Sequence of chain 1.B:
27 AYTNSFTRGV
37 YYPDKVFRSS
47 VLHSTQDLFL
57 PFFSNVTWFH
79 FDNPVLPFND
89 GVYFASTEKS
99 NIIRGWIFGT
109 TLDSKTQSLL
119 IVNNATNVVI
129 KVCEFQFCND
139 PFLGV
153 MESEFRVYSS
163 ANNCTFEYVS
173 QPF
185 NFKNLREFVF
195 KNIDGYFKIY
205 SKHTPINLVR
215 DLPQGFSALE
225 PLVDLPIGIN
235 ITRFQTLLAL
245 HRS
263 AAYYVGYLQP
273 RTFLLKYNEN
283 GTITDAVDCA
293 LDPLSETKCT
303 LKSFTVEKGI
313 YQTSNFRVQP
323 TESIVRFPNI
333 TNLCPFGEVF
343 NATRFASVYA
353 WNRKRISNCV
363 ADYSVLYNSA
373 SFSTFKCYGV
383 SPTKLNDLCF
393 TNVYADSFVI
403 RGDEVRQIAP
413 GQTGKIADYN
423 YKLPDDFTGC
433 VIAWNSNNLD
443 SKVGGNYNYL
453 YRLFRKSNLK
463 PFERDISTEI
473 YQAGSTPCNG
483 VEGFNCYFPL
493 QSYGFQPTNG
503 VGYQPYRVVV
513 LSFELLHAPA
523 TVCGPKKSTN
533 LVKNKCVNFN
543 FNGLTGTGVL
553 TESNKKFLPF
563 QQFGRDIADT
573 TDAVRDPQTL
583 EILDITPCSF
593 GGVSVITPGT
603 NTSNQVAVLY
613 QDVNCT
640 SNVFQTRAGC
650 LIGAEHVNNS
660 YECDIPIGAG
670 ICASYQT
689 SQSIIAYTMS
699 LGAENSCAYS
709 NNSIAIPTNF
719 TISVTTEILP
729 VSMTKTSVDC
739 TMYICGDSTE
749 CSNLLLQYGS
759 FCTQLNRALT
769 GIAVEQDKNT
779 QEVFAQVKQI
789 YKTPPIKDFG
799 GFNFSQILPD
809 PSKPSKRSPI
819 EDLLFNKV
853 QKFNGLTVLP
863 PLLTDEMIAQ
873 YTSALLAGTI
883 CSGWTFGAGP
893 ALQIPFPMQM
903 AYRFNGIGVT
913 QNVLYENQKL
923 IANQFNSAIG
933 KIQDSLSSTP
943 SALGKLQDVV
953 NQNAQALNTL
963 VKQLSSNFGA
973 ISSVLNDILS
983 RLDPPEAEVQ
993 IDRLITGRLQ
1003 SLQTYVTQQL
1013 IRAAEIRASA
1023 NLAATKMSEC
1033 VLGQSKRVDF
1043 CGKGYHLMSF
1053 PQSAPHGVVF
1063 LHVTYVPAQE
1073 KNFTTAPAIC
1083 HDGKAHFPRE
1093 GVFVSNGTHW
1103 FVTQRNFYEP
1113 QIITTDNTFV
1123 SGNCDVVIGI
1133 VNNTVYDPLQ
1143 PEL

A small-molecule ligand and the protein it binds are described below.
Small molecule (SMILES): CC(=O)N[C@@H]1[C@@H](O)[C@H](O)[C@@H](CO)O[C@H]1O

Binding-site contacts:
Ligand atom C8 contacts residue PHE338 of chain 1.B at 3.8 Å (hydrophobic).
Ligand atom C1 contacts residue ASN343 of chain 1.B at 1.5 Å.
Ligand atom C7 contacts residue PHE342 of chain 1.B at 4.5 Å (hydrophobic).
Ligand atom C4 contacts residue ASN343 of chain 1.B at 4.4 Å.
Ligand atom C7 contacts residue PHE338 of chain 1.B at 4.5 Å (hydrophobic).
Ligand atom O7 contacts residue GLY339 of chain 1.B at 3.5 Å.
Ligand atom C5 contacts residue ASN343 of chain 1.B at 3.8 Å.
Ligand atom C8 contacts residue PHE342 of chain 1.B at 3.8 Å (hydrophobic).
Ligand atom O7 contacts residue ASN343 of chain 1.B at 4.1 Å.
Ligand atom O7 contacts residue PHE338 of chain 1.B at 4.5 Å.
Ligand atom C8 contacts residue LEU368 of chain 1.B at 3.4 Å (hydrophobic).
Ligand atom C3 contacts residue ASN343 of chain 1.B at 3.9 Å.
Ligand atom C2 contacts residue ASN343 of chain 1.B at 2.5 Å.
Ligand atom O5 contacts residue ASN343 of chain 1.B at 2.5 Å (h-bond).
Ligand atom C8 contacts residue GLY339 of chain 1.B at 3.8 Å.
Ligand atom C7 contacts residue GLY339 of chain 1.B at 3.7 Å.
Ligand atom N2 contacts residue ASN343 of chain 1.B at 3.0 Å (h-bond).
Ligand atom C7 contacts residue ASN343 of chain 1.B at 3.8 Å.